Sequence of chain 1.B:
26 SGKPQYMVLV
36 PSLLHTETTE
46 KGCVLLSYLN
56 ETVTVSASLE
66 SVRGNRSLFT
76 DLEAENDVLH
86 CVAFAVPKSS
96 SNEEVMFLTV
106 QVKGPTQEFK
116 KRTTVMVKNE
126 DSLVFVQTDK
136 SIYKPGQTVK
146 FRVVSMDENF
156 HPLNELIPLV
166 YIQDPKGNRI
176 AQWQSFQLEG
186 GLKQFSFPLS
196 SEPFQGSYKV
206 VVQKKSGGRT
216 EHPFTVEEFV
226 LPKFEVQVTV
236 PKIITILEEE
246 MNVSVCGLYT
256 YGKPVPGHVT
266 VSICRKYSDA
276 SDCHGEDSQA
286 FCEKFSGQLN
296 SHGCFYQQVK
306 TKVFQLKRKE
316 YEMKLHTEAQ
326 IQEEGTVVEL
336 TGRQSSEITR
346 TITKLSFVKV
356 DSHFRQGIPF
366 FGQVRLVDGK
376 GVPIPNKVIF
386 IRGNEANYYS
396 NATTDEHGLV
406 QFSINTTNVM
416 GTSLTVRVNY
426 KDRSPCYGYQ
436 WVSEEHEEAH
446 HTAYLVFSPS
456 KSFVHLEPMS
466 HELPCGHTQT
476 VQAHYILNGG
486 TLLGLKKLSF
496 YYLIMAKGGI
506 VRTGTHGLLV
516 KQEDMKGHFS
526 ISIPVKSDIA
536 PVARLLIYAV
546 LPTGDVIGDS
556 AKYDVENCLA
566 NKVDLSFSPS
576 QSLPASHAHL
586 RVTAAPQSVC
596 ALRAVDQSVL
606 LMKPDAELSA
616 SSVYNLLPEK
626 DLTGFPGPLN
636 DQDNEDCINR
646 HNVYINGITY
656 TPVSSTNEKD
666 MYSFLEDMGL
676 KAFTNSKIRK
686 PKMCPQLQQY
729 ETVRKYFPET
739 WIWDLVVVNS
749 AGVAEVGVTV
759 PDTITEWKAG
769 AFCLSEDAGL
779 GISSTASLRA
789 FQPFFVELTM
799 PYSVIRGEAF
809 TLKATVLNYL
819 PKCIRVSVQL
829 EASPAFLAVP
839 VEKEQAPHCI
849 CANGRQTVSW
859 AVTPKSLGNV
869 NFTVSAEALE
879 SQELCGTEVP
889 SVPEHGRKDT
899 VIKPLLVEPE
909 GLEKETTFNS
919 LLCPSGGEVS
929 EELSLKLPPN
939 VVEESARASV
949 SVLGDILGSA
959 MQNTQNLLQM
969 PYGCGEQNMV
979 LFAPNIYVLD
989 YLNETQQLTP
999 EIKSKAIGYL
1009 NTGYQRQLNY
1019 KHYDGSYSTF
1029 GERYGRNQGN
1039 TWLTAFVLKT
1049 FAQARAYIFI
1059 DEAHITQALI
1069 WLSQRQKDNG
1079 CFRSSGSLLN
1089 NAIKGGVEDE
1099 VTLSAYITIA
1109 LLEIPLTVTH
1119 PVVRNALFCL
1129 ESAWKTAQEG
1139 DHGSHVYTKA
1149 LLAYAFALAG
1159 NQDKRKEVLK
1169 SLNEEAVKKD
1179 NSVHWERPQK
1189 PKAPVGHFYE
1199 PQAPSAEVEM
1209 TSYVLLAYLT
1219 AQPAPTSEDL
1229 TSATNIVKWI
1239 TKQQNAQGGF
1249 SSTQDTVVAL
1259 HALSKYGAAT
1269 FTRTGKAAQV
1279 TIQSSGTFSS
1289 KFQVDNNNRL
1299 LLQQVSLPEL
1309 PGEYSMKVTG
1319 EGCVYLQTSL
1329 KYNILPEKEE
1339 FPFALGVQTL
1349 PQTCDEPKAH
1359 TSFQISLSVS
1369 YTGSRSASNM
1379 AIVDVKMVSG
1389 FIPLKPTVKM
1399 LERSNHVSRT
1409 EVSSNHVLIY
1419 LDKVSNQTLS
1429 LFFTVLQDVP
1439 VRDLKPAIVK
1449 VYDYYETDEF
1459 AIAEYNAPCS

Binding-site contacts:
Ligand atom N2 contacts residue GLN1425 of chain 1.B at 4.5 Å.
Ligand atom C8 contacts residue VAL1422 of chain 1.B at 3.7 Å (hydrophobic).
Ligand atom O7 contacts residue VAL1422 of chain 1.B at 3.7 Å.
Ligand atom N2 contacts residue ASN1424 of chain 1.B at 2.9 Å (h-bond).
Ligand atom C1 contacts residue ASN1424 of chain 1.B at 1.4 Å.
Ligand atom C4 contacts residue ASN1424 of chain 1.B at 4.3 Å.
Ligand atom C2 contacts residue ASN1424 of chain 1.B at 2.5 Å.
Ligand atom C8 contacts residue SER1423 of chain 1.B at 4.2 Å.
Ligand atom O7 contacts residue ASN1424 of chain 1.B at 3.4 Å (h-bond).
Ligand atom O5 contacts residue ASN1424 of chain 1.B at 2.4 Å (h-bond).
Ligand atom C7 contacts residue VAL1422 of chain 1.B at 4.2 Å (hydrophobic).
Ligand atom C8 contacts residue GLN1425 of chain 1.B at 3.6 Å.
Ligand atom C7 contacts residue ASN1424 of chain 1.B at 3.3 Å.
Ligand atom C5 contacts residue ASN1424 of chain 1.B at 3.6 Å.
Ligand atom C3 contacts residue ASN1424 of chain 1.B at 3.8 Å.
Ligand atom C8 contacts residue ASN1424 of chain 1.B at 3.9 Å.

The small molecule below binds the protein below.
Small molecule (SMILES): CC(=O)N[C@H]1[C@H](O[C@H]2[C@H](O)[C@@H](NC(C)=O)CO[C@@H]2CO)O[C@H](CO)[C@@H](O)[C@@H]1O